A protein and the small-molecule ligand that binds it are described below.
Small molecule (SMILES): Nc1ncnc2c1ncn2[C@@H]1O[C@H](CO[P](=O)(O)O[P](=O)(O)OC[C@H]2O[C@@H](O)[C@H](O)[C@@H]2O)[C@@H](O)[C@H]1O

Sequence of chain 1.C:
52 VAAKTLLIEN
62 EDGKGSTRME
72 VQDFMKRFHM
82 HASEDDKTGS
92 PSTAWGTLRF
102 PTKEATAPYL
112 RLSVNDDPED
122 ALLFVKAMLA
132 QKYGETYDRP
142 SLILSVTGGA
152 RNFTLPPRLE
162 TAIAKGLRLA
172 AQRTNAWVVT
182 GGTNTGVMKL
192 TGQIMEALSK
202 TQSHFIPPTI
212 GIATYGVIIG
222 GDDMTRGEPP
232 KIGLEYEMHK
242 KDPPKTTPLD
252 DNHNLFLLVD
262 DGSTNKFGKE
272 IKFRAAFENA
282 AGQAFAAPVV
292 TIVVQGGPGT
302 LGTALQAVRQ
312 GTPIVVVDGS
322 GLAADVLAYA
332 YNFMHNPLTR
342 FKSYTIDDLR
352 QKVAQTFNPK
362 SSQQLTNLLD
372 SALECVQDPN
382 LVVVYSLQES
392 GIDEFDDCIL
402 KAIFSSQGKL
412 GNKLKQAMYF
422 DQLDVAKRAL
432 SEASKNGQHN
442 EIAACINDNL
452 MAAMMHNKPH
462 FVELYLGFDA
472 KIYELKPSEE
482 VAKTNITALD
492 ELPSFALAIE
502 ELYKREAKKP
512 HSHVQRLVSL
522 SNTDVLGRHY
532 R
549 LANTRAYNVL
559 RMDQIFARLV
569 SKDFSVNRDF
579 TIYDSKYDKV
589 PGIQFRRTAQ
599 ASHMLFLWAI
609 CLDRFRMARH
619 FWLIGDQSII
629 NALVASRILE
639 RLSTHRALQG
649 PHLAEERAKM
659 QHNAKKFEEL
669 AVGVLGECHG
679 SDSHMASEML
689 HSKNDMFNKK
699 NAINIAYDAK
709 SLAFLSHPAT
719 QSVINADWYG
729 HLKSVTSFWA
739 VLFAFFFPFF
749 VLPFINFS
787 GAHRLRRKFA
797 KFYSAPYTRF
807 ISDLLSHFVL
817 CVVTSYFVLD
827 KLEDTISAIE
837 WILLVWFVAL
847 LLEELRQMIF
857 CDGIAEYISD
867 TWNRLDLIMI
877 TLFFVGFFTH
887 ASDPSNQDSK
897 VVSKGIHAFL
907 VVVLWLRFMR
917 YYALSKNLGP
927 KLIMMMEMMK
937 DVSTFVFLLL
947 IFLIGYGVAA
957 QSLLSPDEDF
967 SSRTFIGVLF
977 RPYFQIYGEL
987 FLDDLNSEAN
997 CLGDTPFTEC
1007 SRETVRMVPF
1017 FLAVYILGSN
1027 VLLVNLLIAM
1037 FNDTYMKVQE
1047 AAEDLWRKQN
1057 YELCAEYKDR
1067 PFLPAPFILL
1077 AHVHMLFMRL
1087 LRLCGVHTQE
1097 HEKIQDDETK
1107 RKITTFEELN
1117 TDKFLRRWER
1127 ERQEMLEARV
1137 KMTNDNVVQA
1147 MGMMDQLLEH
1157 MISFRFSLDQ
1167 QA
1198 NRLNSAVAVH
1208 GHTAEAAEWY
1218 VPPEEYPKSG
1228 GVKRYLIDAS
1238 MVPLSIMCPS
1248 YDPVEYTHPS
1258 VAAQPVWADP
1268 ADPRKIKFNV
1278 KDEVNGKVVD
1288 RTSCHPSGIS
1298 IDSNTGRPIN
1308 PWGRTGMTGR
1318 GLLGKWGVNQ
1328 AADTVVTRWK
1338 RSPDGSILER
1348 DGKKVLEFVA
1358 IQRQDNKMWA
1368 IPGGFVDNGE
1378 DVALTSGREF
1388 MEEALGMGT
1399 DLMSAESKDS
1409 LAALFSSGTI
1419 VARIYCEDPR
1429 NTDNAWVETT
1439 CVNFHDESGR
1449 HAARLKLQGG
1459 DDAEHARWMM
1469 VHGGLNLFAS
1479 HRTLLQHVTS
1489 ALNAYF

Binding-site contacts:
Ligand atom O5' contacts residue ALA151 of chain 1.C at 3.3 Å.
Ligand atom C4 contacts residue PHE268 of chain 1.C at 3.6 Å (hydrophobic).
Ligand atom O2B contacts residue GLY300 of chain 1.C at 3.3 Å (h-bond).
Ligand atom C5 contacts residue ALA151 of chain 1.C at 3.7 Å (hydrophobic).
Ligand atom C1D contacts residue GLY149 of chain 1.C at 3.6 Å.
Ligand atom O2D contacts residue ARG275 of chain 1.C at 3.4 Å (salt-bridge).
Ligand atom C4 contacts residue ALA151 of chain 1.C at 3.4 Å (hydrophobic).
Ligand atom O1A contacts residue ARG152 of chain 1.C at 3.1 Å (salt-bridge).
Ligand atom O3A contacts residue GLY149 of chain 1.C at 3.8 Å.
Ligand atom C5' contacts residue ARG152 of chain 1.C at 3.6 Å.
Ligand atom C5' contacts residue ALA151 of chain 1.C at 3.6 Å (hydrophobic).
Ligand atom C2 contacts residue THR184 of chain 1.C at 3.7 Å.
Ligand atom O2A contacts residue GLY298 of chain 1.C at 3.3 Å.
Ligand atom C2 contacts residue ALA151 of chain 1.C at 3.7 Å (hydrophobic).
Ligand atom O3D contacts residue ILE272 of chain 1.C at 3.3 Å.
Ligand atom C8 contacts residue PHE268 of chain 1.C at 3.4 Å (hydrophobic).
Ligand atom O4D contacts residue GLY149 of chain 1.C at 3.2 Å (h-bond).
Ligand atom O5D contacts residue GLY149 of chain 1.C at 3.5 Å (h-bond).
Ligand atom C5D contacts residue THR301 of chain 1.C at 3.8 Å.
Ligand atom N1 contacts residue THR184 of chain 1.C at 3.5 Å (h-bond).
Ligand atom O1D contacts residue THR148 of chain 1.C at 3.5 Å.
Ligand atom O1D contacts residue GLY149 of chain 1.C at 2.8 Å (h-bond).
Ligand atom O1A contacts residue GLY150 of chain 1.C at 3.7 Å.
Ligand atom O2B contacts residue GLY298 of chain 1.C at 3.1 Å (h-bond).
Ligand atom O3A contacts residue GLY150 of chain 1.C at 3.7 Å.
Ligand atom N9 contacts residue PHE268 of chain 1.C at 3.6 Å.
Ligand atom O1D contacts residue MET189 of chain 1.C at 3.5 Å (h-bond).
Ligand atom O2A contacts residue PRO299 of chain 1.C at 3.6 Å.
Ligand atom C5 contacts residue PHE268 of chain 1.C at 3.6 Å (hydrophobic).
Ligand atom PA contacts residue ALA151 of chain 1.C at 3.6 Å.
Ligand atom O3A contacts residue GLY298 of chain 1.C at 3.7 Å.
Ligand atom O3D contacts residue GLU271 of chain 1.C at 3.2 Å (salt-bridge).
Ligand atom O2' contacts residue PHE268 of chain 1.C at 3.8 Å.
Ligand atom N7 contacts residue PHE268 of chain 1.C at 3.5 Å.
Ligand atom O3A contacts residue ALA151 of chain 1.C at 3.0 Å (h-bond).
Ligand atom O1A contacts residue ALA151 of chain 1.C at 3.1 Å (h-bond).
Ligand atom O2B contacts residue THR301 of chain 1.C at 3.0 Å (h-bond).
Ligand atom N3 contacts residue ALA151 of chain 1.C at 3.4 Å.
Ligand atom C5D contacts residue GLY149 of chain 1.C at 3.5 Å.
Ligand atom O4' contacts residue ALA151 of chain 1.C at 3.7 Å.